This small molecule binds to this protein.
Small molecule (SMILES): CC(=O)N[C@@H]1[C@@H](O)[C@H](O)[C@@H](CO)O[C@H]1O

Binding-site contacts:
Ligand atom C7 contacts residue ASN72 of chain 1.A at 3.6 Å.
Ligand atom N2 contacts residue ASN72 of chain 1.A at 3.7 Å.
Ligand atom C8 contacts residue HIS71 of chain 1.A at 4.2 Å.
Ligand atom C1 contacts residue THR74 of chain 1.A at 3.7 Å.
Ligand atom O7 contacts residue HIS71 of chain 1.A at 3.9 Å.
Ligand atom C1 contacts residue ASN72 of chain 1.A at 2.7 Å.
Ligand atom C8 contacts residue ASN72 of chain 1.A at 3.2 Å.
Ligand atom O5 contacts residue ASN72 of chain 1.A at 2.8 Å (h-bond).
Ligand atom C5 contacts residue ASN72 of chain 1.A at 4.1 Å.
Ligand atom C3 contacts residue ASN72 of chain 1.A at 4.5 Å.
Ligand atom C2 contacts residue ASN72 of chain 1.A at 3.1 Å.
Ligand atom O7 contacts residue ASN72 of chain 1.A at 4.0 Å.

Sequence of chain 1.A:
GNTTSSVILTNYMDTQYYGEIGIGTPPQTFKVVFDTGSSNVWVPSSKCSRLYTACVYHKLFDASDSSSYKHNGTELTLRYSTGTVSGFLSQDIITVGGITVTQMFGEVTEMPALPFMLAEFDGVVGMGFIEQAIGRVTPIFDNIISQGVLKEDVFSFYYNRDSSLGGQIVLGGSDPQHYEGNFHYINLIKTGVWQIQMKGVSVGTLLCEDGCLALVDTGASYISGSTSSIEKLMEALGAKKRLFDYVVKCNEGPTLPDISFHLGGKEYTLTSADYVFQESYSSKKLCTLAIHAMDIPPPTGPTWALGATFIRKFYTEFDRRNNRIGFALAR